Sequence of chain 6.B:
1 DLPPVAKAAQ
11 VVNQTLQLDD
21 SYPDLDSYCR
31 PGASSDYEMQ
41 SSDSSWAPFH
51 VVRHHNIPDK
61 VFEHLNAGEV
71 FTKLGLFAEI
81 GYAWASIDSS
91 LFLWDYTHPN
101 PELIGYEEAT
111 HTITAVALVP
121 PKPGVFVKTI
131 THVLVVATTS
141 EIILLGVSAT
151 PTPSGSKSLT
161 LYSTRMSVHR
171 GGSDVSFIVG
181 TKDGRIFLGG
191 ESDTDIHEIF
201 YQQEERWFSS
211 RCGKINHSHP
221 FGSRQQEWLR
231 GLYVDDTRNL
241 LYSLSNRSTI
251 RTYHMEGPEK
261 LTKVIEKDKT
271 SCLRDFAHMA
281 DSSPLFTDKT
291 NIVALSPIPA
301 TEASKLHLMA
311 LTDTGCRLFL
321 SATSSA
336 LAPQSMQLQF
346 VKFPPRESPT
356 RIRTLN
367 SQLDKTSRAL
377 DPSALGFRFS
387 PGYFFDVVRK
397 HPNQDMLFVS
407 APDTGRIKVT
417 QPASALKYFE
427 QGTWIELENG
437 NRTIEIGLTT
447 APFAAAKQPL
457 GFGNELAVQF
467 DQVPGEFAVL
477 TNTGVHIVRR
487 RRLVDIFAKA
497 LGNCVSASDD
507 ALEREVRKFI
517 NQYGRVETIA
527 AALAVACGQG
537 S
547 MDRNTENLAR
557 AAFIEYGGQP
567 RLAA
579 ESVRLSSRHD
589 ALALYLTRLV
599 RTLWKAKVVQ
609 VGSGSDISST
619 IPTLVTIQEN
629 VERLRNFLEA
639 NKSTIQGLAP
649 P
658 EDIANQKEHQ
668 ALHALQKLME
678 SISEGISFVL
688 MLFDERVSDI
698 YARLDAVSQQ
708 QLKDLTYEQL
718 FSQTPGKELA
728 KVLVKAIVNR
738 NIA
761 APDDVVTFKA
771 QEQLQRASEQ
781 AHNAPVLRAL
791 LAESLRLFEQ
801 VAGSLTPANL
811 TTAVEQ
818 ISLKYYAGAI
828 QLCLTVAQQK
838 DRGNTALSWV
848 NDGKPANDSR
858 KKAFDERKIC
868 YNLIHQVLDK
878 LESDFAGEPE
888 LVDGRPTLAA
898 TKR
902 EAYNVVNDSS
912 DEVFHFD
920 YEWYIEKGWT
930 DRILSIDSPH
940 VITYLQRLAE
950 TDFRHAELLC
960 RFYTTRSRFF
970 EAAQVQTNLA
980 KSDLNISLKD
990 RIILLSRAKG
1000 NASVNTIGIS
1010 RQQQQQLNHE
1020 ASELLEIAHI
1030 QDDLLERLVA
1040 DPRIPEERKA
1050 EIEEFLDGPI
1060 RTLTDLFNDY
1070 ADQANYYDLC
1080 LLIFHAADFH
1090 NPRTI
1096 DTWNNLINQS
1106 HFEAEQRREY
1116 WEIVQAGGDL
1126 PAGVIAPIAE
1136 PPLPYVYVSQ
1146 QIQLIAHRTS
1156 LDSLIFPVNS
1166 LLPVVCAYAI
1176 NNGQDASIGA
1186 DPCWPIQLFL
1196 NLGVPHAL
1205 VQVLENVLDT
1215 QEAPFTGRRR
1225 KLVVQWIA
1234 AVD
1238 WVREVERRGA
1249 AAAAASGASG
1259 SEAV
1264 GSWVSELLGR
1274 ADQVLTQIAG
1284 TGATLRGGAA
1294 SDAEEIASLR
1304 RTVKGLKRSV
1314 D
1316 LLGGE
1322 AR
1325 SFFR

The small molecule below binds the protein below.
Small molecule (SMILES): CC[C@H](C)[C@H](NC(=O)[C@@H](NC(=O)[C@H](CC(C)C)NC(=O)[C@H](CCCCN)NC(=O)[C@H](CCCCN)NC(=O)[C@@H](N)CC1=NC=NC1)C(C)C)C(=O)N[C@@H](CC(N)=O)C(=O)N[C@@H](CCCCN)C(=O)N[C@@H](CC(=O)O)C(=O)N[C@@H](CCSC)C(=O)N[C@@H](CCCN=C(N)N)C(=O)N[C@H](C(=O)N[C@@H](CC(=O)O)C(=O)N[C@@H](CC(C)C)C(=O)N[C@@H](Cc1ccccc1)C(=O)N[C@@H](CO)C(=O)N1CCC[C@H]1C(=O)N1CCC[C@H]1C(=O)N[C@H](C=O)CC(N)=O)[C@@H](C)O

Binding-site contacts:
Ligand atom CB contacts residue VAL116 of chain 6.E at 0.5 Å (hydrophobic).
Ligand atom OG contacts residue VAL116 of chain 6.E at 1.2 Å.
Ligand atom CB contacts residue THR150 of chain 6.E at 1.2 Å.
Ligand atom C contacts residue SER158 of chain 6.E at 1.1 Å.
Ligand atom CE1 contacts residue TYR106 of chain 6.E at 1.5 Å (hydrophobic).
Ligand atom CG contacts residue GLY75 of chain 6.E at 1.4 Å.
Ligand atom N contacts residue LEU93 of chain 6.E at 0.8 Å.
Ligand atom CG contacts residue LYS157 of chain 6.E at 0.9 Å.
Ligand atom CD contacts residue VAL116 of chain 6.E at 1.2 Å (hydrophobic).
Ligand atom SD contacts residue LYS157 of chain 6.E at 1.4 Å.
Ligand atom C contacts residue LEU91 of chain 6.E at 1.1 Å (hydrophobic).
Ligand atom CD1 contacts residue PHE92 of chain 6.E at 0.9 Å (hydrophobic).
Ligand atom CA contacts residue TYR82 of chain 6.E at 1.5 Å (hydrophobic).
Ligand atom CA contacts residue LEU91 of chain 6.E at 0.7 Å (hydrophobic).
Ligand atom OD1 contacts residue THR150 of chain 6.E at 0.7 Å (h-bond).
Ligand atom N contacts residue TRP84 of chain 6.E at 1.4 Å.
Ligand atom CB contacts residue THR1061 of chain 6.B at 1.0 Å.
Ligand atom CG contacts residue THR150 of chain 6.E at 1.2 Å.
Ligand atom O contacts residue SER158 of chain 6.E at 1.4 Å (h-bond).
Ligand atom CZ contacts residue TYR106 of chain 6.E at 0.8 Å (hydrophobic).
Ligand atom CB contacts residue LYS157 of chain 6.E at 1.2 Å.
Ligand atom N contacts residue SER158 of chain 6.E at 0.7 Å (h-bond).
Ligand atom CA contacts residue VAL116 of chain 6.E at 1.4 Å (hydrophobic).
Ligand atom CB contacts residue LEU93 of chain 6.E at 1.3 Å (hydrophobic).
Ligand atom O contacts residue SER158 of chain 6.E at 1.2 Å.
Ligand atom CG contacts residue THR1061 of chain 6.B at 1.1 Å.
Ligand atom CA contacts residue LEU93 of chain 6.E at 1.2 Å (hydrophobic).
Ligand atom C contacts residue THR1063 of chain 6.B at 1.4 Å.
Ligand atom O contacts residue ALA149 of chain 6.E at 0.7 Å.
Ligand atom C contacts residue TRP84 of chain 6.E at 1.1 Å (hydrophobic).
Ligand atom CA contacts residue LEU93 of chain 6.E at 1.4 Å (hydrophobic).
Ligand atom CA contacts residue TRP84 of chain 6.E at 1.3 Å (hydrophobic).
Ligand atom N contacts residue VAL116 of chain 6.E at 1.5 Å.
Ligand atom ND2 contacts residue SER156 of chain 6.E at 0.9 Å (h-bond).
Ligand atom N contacts residue SER158 of chain 6.E at 1.1 Å (h-bond).
Ligand atom C contacts residue LEU93 of chain 6.E at 1.3 Å (hydrophobic).
Ligand atom CG contacts residue PHE92 of chain 6.E at 1.1 Å (hydrophobic).
Ligand atom N contacts residue LEU91 of chain 6.E at 1.5 Å.
Ligand atom CG2 contacts residue TYR82 of chain 6.E at 0.9 Å (hydrophobic).
Ligand atom C contacts residue SER158 of chain 6.E at 1.4 Å.

Sequence of chain 6.E:
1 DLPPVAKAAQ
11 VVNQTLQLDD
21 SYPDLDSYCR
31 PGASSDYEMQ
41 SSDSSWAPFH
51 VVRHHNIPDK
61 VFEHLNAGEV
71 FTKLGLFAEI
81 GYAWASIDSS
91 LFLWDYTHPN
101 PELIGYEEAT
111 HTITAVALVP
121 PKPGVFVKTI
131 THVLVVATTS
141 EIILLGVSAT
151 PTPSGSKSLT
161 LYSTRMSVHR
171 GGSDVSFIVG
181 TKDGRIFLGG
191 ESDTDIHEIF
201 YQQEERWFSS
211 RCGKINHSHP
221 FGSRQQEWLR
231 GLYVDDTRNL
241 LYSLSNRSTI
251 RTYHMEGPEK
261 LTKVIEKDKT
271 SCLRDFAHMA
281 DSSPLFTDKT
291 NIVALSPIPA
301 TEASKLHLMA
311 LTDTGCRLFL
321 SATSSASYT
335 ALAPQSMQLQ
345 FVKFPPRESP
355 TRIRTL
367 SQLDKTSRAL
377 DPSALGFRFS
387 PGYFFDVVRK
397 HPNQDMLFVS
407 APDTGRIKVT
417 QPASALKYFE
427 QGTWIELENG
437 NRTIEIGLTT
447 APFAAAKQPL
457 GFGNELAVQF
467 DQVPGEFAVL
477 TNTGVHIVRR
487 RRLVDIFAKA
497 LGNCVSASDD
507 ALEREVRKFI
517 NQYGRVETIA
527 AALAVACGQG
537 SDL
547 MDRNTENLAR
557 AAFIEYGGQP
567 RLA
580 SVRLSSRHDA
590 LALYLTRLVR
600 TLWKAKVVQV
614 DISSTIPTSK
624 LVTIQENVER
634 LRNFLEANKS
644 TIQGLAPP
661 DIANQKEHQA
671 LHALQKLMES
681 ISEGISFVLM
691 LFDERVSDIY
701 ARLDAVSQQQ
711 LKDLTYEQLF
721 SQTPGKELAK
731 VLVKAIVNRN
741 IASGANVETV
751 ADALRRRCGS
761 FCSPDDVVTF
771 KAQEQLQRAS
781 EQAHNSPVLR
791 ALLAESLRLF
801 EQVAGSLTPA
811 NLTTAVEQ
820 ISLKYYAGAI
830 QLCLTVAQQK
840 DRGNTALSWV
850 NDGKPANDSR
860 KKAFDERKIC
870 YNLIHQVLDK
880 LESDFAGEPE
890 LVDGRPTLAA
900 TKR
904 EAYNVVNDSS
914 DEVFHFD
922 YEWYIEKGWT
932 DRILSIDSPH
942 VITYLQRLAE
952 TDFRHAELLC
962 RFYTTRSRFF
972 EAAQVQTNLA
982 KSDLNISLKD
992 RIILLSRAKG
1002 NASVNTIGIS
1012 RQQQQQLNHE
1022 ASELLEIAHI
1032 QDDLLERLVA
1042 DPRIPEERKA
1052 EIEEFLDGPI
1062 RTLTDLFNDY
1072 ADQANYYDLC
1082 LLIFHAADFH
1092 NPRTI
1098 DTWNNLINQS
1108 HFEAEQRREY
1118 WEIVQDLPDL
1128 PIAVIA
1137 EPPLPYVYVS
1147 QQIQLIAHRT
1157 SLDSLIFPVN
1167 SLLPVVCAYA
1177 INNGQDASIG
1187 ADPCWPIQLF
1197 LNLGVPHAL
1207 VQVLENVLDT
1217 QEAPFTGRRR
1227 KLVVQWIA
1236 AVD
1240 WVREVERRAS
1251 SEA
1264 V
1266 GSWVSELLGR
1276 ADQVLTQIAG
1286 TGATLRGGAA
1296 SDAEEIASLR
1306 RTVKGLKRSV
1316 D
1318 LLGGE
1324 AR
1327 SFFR